Sequence of chain 2.A:
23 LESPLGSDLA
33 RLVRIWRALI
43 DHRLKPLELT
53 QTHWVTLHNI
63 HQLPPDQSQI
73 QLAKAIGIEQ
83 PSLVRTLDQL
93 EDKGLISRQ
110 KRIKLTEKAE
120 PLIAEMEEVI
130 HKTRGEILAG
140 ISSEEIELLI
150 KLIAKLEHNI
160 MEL

Binding-site contacts:
Ligand atom C3 contacts residue VAL57 of chain 2.A at 4.0 Å (hydrophobic).
Ligand atom C4 contacts residue THR58 of chain 2.A at 3.0 Å.
Ligand atom O2 contacts residue ILE80 of chain 2.A at 4.2 Å.
Ligand atom C6 contacts residue THR54 of chain 2.A at 4.0 Å.
Ligand atom C3 contacts residue ILE80 of chain 2.A at 4.1 Å (hydrophobic).
Ligand atom C5 contacts residue THR58 of chain 2.A at 3.4 Å.
Ligand atom O2 contacts residue ARG36 of chain 1.A at 4.2 Å.
Ligand atom C5 contacts residue THR88 of chain 2.A at 3.5 Å.
Ligand atom C6 contacts residue ILE80 of chain 2.A at 3.6 Å (hydrophobic).
Ligand atom C4 contacts residue VAL57 of chain 2.A at 4.5 Å (hydrophobic).
Ligand atom C4 contacts residue ILE78 of chain 2.A at 4.5 Å (hydrophobic).
Ligand atom C3 contacts residue THR54 of chain 2.A at 4.5 Å.
Ligand atom C5 contacts residue SER84 of chain 2.A at 4.5 Å.
Ligand atom C5 contacts residue LEU85 of chain 2.A at 4.2 Å (hydrophobic).
Ligand atom C1' contacts residue SER84 of chain 2.A at 4.4 Å.
Ligand atom C5 contacts residue THR54 of chain 2.A at 3.7 Å.
Ligand atom C1 contacts residue THR54 of chain 2.A at 4.3 Å.
Ligand atom C3 contacts residue THR58 of chain 2.A at 4.1 Å.
Ligand atom C1 contacts residue ILE80 of chain 2.A at 3.7 Å (hydrophobic).
Ligand atom O1' contacts residue ILE80 of chain 2.A at 4.3 Å.
Ligand atom C6 contacts residue THR88 of chain 2.A at 3.7 Å.
Ligand atom C6 contacts residue SER84 of chain 2.A at 3.9 Å.
Ligand atom C2 contacts residue ILE80 of chain 2.A at 4.0 Å (hydrophobic).
Ligand atom C4 contacts residue ILE80 of chain 2.A at 4.0 Å (hydrophobic).
Ligand atom C5 contacts residue ILE80 of chain 2.A at 3.7 Å (hydrophobic).
Ligand atom C1' contacts residue ILE80 of chain 2.A at 4.4 Å (hydrophobic).
Ligand atom C3 contacts residue ILE78 of chain 2.A at 4.0 Å (hydrophobic).
Ligand atom C4 contacts residue THR54 of chain 2.A at 3.8 Å.
Ligand atom O2' contacts residue SER84 of chain 2.A at 3.7 Å.

A protein and the small-molecule ligand that binds it are described below.
Small molecule (SMILES): O=C(O)c1ccccc1O

Sequence of chain 1.A:
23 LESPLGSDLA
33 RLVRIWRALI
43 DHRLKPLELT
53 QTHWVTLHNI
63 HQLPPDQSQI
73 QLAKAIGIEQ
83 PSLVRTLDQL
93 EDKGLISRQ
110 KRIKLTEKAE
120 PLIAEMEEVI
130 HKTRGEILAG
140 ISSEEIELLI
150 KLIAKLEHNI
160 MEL